Binding-site contacts:
Ligand atom C5 contacts residue ASN44 of chain 1.D at 3.7 Å.
Ligand atom C5 contacts residue LYS47 of chain 1.D at 4.2 Å.
Ligand atom C4 contacts residue ASN44 of chain 1.D at 4.2 Å.
Ligand atom C1 contacts residue LYS47 of chain 1.D at 4.0 Å.
Ligand atom O5 contacts residue LYS47 of chain 1.D at 3.1 Å.
Ligand atom C6 contacts residue LYS47 of chain 1.D at 3.7 Å.
Ligand atom N2 contacts residue GLU223 of chain 1.D at 3.9 Å.
Ligand atom O3 contacts residue GLU223 of chain 1.D at 2.4 Å (salt-bridge).
Ligand atom C8 contacts residue LYS221 of chain 1.D at 3.5 Å.
Ligand atom C8 contacts residue ASN44 of chain 1.D at 4.0 Å.
Ligand atom C7 contacts residue GLU223 of chain 1.D at 3.5 Å.
Ligand atom C1 contacts residue ASN44 of chain 1.D at 1.4 Å.
Ligand atom C2 contacts residue ASN44 of chain 1.D at 2.5 Å.
Ligand atom C2 contacts residue GLU223 of chain 1.D at 4.4 Å.
Ligand atom O7 contacts residue LEU222 of chain 1.D at 3.7 Å.
Ligand atom O7 contacts residue ASN44 of chain 1.D at 4.5 Å.
Ligand atom N2 contacts residue ASN44 of chain 1.D at 2.9 Å (h-bond).
Ligand atom C6 contacts residue THR46 of chain 1.D at 4.4 Å.
Ligand atom N2 contacts residue LYS221 of chain 1.D at 4.4 Å.
Ligand atom C3 contacts residue ASN44 of chain 1.D at 3.8 Å.
Ligand atom C6 contacts residue SER50 of chain 1.D at 3.9 Å.
Ligand atom C3 contacts residue GLU223 of chain 1.D at 3.7 Å.
Ligand atom O5 contacts residue ASN44 of chain 1.D at 2.4 Å (h-bond).
Ligand atom O5 contacts residue THR46 of chain 1.D at 4.4 Å.
Ligand atom O7 contacts residue LYS221 of chain 1.D at 3.5 Å.
Ligand atom C7 contacts residue LYS221 of chain 1.D at 3.9 Å.
Ligand atom O7 contacts residue GLU223 of chain 1.D at 3.1 Å.
Ligand atom C7 contacts residue ASN44 of chain 1.D at 3.6 Å.
Ligand atom O6 contacts residue SER50 of chain 1.D at 3.6 Å (h-bond).
Ligand atom C8 contacts residue GLU223 of chain 1.D at 4.3 Å.

A small-molecule ligand and the protein it binds are described below.
Small molecule (SMILES): CC(=O)N[C@@H]1[C@@H](O)[C@H](O)[C@@H](CO)O[C@H]1O

Sequence of chain 1.D:
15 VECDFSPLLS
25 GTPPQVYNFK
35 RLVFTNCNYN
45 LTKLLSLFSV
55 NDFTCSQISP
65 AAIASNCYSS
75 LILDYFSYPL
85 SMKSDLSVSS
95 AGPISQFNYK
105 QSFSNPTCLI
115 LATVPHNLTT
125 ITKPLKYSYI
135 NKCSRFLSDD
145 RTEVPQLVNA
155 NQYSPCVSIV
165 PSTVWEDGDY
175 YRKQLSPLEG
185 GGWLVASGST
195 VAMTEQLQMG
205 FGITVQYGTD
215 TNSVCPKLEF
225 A